The protein below binds the small molecule below.
Small molecule (SMILES): CC(=O)N[C@@H]1[C@@H](O)[C@H](O)[C@@H](CO)O[C@H]1O

Sequence of chain 1.A:
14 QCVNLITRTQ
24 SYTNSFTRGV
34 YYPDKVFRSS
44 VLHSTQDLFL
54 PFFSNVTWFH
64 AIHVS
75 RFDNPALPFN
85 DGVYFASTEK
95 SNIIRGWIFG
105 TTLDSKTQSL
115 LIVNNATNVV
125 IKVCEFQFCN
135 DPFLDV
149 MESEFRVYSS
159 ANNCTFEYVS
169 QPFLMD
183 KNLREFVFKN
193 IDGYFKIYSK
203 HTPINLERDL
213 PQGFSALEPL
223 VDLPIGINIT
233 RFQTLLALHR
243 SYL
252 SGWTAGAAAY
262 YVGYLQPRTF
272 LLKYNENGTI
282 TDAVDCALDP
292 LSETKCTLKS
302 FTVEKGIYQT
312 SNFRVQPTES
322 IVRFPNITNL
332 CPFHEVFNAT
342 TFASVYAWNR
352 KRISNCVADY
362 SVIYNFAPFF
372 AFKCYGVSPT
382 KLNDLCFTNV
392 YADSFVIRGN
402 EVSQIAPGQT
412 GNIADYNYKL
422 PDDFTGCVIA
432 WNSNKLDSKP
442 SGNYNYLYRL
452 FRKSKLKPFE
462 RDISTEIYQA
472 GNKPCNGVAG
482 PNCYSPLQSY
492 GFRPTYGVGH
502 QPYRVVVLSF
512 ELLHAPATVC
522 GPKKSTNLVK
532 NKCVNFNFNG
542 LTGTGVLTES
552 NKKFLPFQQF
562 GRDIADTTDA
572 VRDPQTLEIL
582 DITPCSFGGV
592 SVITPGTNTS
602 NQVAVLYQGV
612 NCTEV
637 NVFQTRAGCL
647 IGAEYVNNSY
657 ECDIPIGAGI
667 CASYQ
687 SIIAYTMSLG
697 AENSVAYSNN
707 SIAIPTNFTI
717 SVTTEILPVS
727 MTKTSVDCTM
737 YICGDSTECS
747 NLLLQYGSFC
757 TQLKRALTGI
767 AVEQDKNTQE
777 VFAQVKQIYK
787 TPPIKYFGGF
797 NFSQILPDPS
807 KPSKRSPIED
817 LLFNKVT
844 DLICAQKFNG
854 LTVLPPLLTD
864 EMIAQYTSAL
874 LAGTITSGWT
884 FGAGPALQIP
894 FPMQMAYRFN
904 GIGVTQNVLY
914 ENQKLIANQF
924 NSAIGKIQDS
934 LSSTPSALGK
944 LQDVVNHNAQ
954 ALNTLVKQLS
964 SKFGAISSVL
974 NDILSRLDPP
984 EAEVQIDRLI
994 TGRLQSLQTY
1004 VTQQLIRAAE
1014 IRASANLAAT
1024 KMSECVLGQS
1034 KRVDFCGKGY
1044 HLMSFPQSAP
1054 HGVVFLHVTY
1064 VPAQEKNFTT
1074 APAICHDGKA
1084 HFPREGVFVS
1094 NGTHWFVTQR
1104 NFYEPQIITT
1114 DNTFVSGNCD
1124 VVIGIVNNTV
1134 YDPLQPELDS

Binding-site contacts:
Ligand atom C3 contacts residue ASN161 of chain 1.A at 3.8 Å.
Ligand atom O5 contacts residue GLU129 of chain 1.A at 4.2 Å.
Ligand atom C4 contacts residue ASN161 of chain 1.A at 4.3 Å.
Ligand atom C7 contacts residue ASN161 of chain 1.A at 3.2 Å.
Ligand atom O5 contacts residue ASN161 of chain 1.A at 2.4 Å (h-bond).
Ligand atom C5 contacts residue ASN161 of chain 1.A at 3.8 Å.
Ligand atom N2 contacts residue ASN161 of chain 1.A at 2.8 Å (h-bond).
Ligand atom C2 contacts residue ASN161 of chain 1.A at 2.5 Å.
Ligand atom O7 contacts residue ASN161 of chain 1.A at 3.2 Å.
Ligand atom C8 contacts residue ASN161 of chain 1.A at 4.3 Å.
Ligand atom C1 contacts residue ASN161 of chain 1.A at 1.4 Å.
Ligand atom O6 contacts residue ASN161 of chain 1.A at 4.0 Å.
Ligand atom C1 contacts residue GLU129 of chain 1.A at 3.6 Å.
Ligand atom O6 contacts residue ASN160 of chain 1.A at 4.3 Å.